Binding-site contacts:
Ligand atom O5 contacts residue ARG197 of chain 3.A at 2.8 Å (salt-bridge).
Ligand atom C8 contacts residue ILE199 of chain 3.A at 4.4 Å (hydrophobic).
Ligand atom O7 contacts residue ARG313 of chain 1.A at 3.1 Å (salt-bridge).
Ligand atom O6 contacts residue ARG197 of chain 3.A at 4.0 Å.
Ligand atom O5 contacts residue ASN202 of chain 3.A at 2.4 Å (h-bond).
Ligand atom C5 contacts residue ARG197 of chain 3.A at 3.8 Å.
Ligand atom C2 contacts residue ASN202 of chain 3.A at 2.3 Å.
Ligand atom C7 contacts residue ASN202 of chain 3.A at 3.3 Å.
Ligand atom C4 contacts residue ASN202 of chain 3.A at 4.2 Å.
Ligand atom N2 contacts residue ASN202 of chain 3.A at 2.8 Å (h-bond).
Ligand atom C5 contacts residue ASN202 of chain 3.A at 3.7 Å.
Ligand atom O7 contacts residue ASN202 of chain 3.A at 3.6 Å (h-bond).
Ligand atom C8 contacts residue ARG313 of chain 1.A at 3.7 Å.
Ligand atom N2 contacts residue THR203 of chain 3.A at 4.2 Å.
Ligand atom C6 contacts residue VAL179 of chain 3.A at 4.3 Å (hydrophobic).
Ligand atom C1 contacts residue ASN202 of chain 3.A at 1.4 Å.
Ligand atom C7 contacts residue ARG313 of chain 1.A at 3.7 Å.
Ligand atom C1 contacts residue ARG197 of chain 3.A at 3.7 Å.
Ligand atom C8 contacts residue ASN202 of chain 3.A at 3.8 Å.
Ligand atom C3 contacts residue ASN202 of chain 3.A at 3.6 Å.
Ligand atom C6 contacts residue ARG197 of chain 3.A at 3.7 Å.

Sequence of chain 3.A:
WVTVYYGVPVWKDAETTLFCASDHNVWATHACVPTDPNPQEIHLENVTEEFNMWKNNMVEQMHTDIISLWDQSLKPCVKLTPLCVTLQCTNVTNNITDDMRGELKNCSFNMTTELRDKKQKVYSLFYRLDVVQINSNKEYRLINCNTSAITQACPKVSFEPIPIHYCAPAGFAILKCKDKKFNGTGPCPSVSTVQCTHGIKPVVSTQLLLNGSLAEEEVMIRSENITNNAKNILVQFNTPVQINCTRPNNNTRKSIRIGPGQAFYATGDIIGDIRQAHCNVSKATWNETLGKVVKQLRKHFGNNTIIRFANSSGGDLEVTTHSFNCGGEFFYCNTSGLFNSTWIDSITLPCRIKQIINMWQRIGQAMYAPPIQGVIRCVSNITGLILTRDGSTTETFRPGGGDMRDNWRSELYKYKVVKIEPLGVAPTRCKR

Sequence of chain 1.A:
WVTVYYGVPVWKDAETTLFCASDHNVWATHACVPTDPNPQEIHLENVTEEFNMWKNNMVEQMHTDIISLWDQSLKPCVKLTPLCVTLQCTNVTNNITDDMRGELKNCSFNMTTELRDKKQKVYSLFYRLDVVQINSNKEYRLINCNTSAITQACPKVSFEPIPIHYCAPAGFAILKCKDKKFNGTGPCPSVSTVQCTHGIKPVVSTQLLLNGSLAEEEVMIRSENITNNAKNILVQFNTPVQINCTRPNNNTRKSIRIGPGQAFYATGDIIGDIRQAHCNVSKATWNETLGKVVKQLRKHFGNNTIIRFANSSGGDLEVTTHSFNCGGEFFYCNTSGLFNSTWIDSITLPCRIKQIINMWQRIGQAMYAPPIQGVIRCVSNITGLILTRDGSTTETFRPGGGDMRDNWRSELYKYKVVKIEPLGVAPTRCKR

This protein binds this small molecule.
Small molecule (SMILES): CC(=O)N[C@H]1[C@H](O[C@H]2[C@H](O)[C@@H](NC(C)=O)CO[C@@H]2CO)O[C@H](CO)[C@@H](O)[C@@H]1O